Sequence of chain 1.A:
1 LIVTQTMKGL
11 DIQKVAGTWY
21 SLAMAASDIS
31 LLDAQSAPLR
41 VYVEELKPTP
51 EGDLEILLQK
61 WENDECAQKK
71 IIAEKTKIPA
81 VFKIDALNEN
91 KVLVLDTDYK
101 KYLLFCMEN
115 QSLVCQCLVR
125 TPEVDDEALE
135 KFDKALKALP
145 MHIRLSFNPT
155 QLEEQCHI

Binding-site contacts:
Ligand atom C1 contacts residue LEU39 of chain 1.A at 3.6 Å (hydrophobic).
Ligand atom C1 contacts residue MET107 of chain 1.A at 3.9 Å (hydrophobic).
Ligand atom C4 contacts residue MET107 of chain 1.A at 3.9 Å (hydrophobic).
Ligand atom C12 contacts residue LEU54 of chain 1.A at 4.0 Å (hydrophobic).
Ligand atom CB1 contacts residue PRO38 of chain 1.A at 4.2 Å (hydrophobic).
Ligand atom C3 contacts residue VAL41 of chain 1.A at 4.1 Å (hydrophobic).
Ligand atom C11 contacts residue LEU46 of chain 1.A at 4.0 Å (hydrophobic).
Ligand atom C5 contacts residue VAL41 of chain 1.A at 4.2 Å (hydrophobic).
Ligand atom C7 contacts residue ILE56 of chain 1.A at 4.2 Å (hydrophobic).
Ligand atom C5 contacts residue LEU58 of chain 1.A at 3.6 Å (hydrophobic).
Ligand atom C12 contacts residue PHE105 of chain 1.A at 4.1 Å (hydrophobic).
Ligand atom C10 contacts residue VAL92 of chain 1.A at 3.7 Å (hydrophobic).
Ligand atom C9 contacts residue ILE56 of chain 1.A at 3.8 Å (hydrophobic).
Ligand atom C8 contacts residue ILE56 of chain 1.A at 3.3 Å (hydrophobic).
Ligand atom C12 contacts residue VAL94 of chain 1.A at 3.7 Å (hydrophobic).
Ligand atom C7 contacts residue PHE105 of chain 1.A at 3.7 Å (hydrophobic).
Ligand atom C3 contacts residue ILE71 of chain 1.A at 3.6 Å (hydrophobic).
Ligand atom C10 contacts residue PHE105 of chain 1.A at 4.2 Å (hydrophobic).
Ligand atom C8 contacts residue VAL92 of chain 1.A at 4.3 Å (hydrophobic).
Ligand atom CC1 contacts residue LEU39 of chain 1.A at 3.8 Å (hydrophobic).
Ligand atom C3 contacts residue MET107 of chain 1.A at 4.3 Å (hydrophobic).
Ligand atom C4 contacts residue ILE84 of chain 1.A at 4.1 Å (hydrophobic).
Ligand atom C12 contacts residue VAL92 of chain 1.A at 4.4 Å (hydrophobic).
Ligand atom C12 contacts residue LEU103 of chain 1.A at 3.8 Å (hydrophobic).
Ligand atom C9 contacts residue LEU46 of chain 1.A at 4.2 Å (hydrophobic).
Ligand atom C11 contacts residue PHE105 of chain 1.A at 3.6 Å (hydrophobic).
Ligand atom C6 contacts residue ILE84 of chain 1.A at 4.0 Å (hydrophobic).
Ligand atom NE1 contacts residue LEU39 of chain 1.A at 4.3 Å.
Ligand atom C9 contacts residue PHE105 of chain 1.A at 3.9 Å (hydrophobic).
Ligand atom C3 contacts residue LEU58 of chain 1.A at 4.3 Å (hydrophobic).
Ligand atom C5 contacts residue ILE71 of chain 1.A at 3.8 Å (hydrophobic).
Ligand atom C2 contacts residue ILE71 of chain 1.A at 3.4 Å (hydrophobic).
Ligand atom C10 contacts residue LEU54 of chain 1.A at 4.1 Å (hydrophobic).
Ligand atom C10 contacts residue ILE56 of chain 1.A at 4.1 Å (hydrophobic).
Ligand atom C4 contacts residue ILE71 of chain 1.A at 3.8 Å (hydrophobic).
Ligand atom C11 contacts residue LEU103 of chain 1.A at 4.1 Å (hydrophobic).
Ligand atom C12 contacts residue LEU46 of chain 1.A at 4.1 Å (hydrophobic).
Ligand atom C3 contacts residue LEU39 of chain 1.A at 4.3 Å (hydrophobic).
Ligand atom C8 contacts residue PHE105 of chain 1.A at 3.9 Å (hydrophobic).
Ligand atom CC1 contacts residue PRO38 of chain 1.A at 3.8 Å (hydrophobic).

The protein below binds the small molecule below.
Small molecule (SMILES): CCCCCCCCCCCC[N+](C)(C)C